Sequence of chain 1.B:
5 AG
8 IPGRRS

A protein and the small-molecule ligand that binds it are described below.
Small molecule (SMILES): O=Cc1cccc(-n2ccnc2)c1

Binding-site contacts:
Ligand atom C10 contacts residue ILE8 of chain 1.B at 4.2 Å (hydrophobic).
Ligand atom N05 contacts residue GLY10 of chain 1.B at 4.2 Å.
Ligand atom C01 contacts residue LYS127 of chain 1.A at 1.4 Å.
Ligand atom C11 contacts residue PRO172 of chain 1.A at 3.5 Å (hydrophobic).
Ligand atom C02 contacts residue LYS127 of chain 1.A at 2.7 Å.
Ligand atom N08 contacts residue GLY10 of chain 1.B at 3.5 Å.
Ligand atom C01 contacts residue ILE8 of chain 1.B at 4.2 Å (hydrophobic).
Ligand atom C11 contacts residue ILE224 of chain 1.A at 3.5 Å (hydrophobic).
Ligand atom C07 contacts residue GLY10 of chain 1.B at 4.0 Å.
Ligand atom C04 contacts residue ILE8 of chain 1.B at 3.9 Å (hydrophobic).
Ligand atom C10 contacts residue ILE224 of chain 1.A at 4.2 Å (hydrophobic).
Ligand atom C12 contacts residue GLY176 of chain 1.A at 3.9 Å.
Ligand atom C09 contacts residue GLY10 of chain 1.B at 3.7 Å.
Ligand atom C12 contacts residue ILE8 of chain 1.B at 4.0 Å (hydrophobic).
Ligand atom C01 contacts residue GLY176 of chain 1.A at 4.4 Å.
Ligand atom C07 contacts residue VAL51 of chain 1.A at 4.3 Å (hydrophobic).
Ligand atom C03 contacts residue LYS127 of chain 1.A at 3.8 Å.
Ligand atom C06 contacts residue GLY10 of chain 1.B at 4.4 Å.
Ligand atom C12 contacts residue PRO172 of chain 1.A at 3.4 Å (hydrophobic).
Ligand atom C11 contacts residue ILE8 of chain 1.B at 4.0 Å (hydrophobic).
Ligand atom N05 contacts residue ILE8 of chain 1.B at 4.3 Å.
Ligand atom C03 contacts residue ILE8 of chain 1.B at 3.5 Å (hydrophobic).
Ligand atom C09 contacts residue ILE8 of chain 1.B at 4.2 Å (hydrophobic).
Ligand atom C07 contacts residue ARG12 of chain 1.B at 3.5 Å.
Ligand atom C12 contacts residue ILE224 of chain 1.A at 4.3 Å (hydrophobic).
Ligand atom C07 contacts residue SER13 of chain 1.B at 4.3 Å.
Ligand atom C12 contacts residue ILE173 of chain 1.A at 4.2 Å (hydrophobic).
Ligand atom N08 contacts residue ARG12 of chain 1.B at 3.3 Å (salt-bridge).
Ligand atom C12 contacts residue LYS127 of chain 1.A at 3.4 Å.
Ligand atom C02 contacts residue ILE8 of chain 1.B at 3.9 Å (hydrophobic).

Sequence of chain 1.A:
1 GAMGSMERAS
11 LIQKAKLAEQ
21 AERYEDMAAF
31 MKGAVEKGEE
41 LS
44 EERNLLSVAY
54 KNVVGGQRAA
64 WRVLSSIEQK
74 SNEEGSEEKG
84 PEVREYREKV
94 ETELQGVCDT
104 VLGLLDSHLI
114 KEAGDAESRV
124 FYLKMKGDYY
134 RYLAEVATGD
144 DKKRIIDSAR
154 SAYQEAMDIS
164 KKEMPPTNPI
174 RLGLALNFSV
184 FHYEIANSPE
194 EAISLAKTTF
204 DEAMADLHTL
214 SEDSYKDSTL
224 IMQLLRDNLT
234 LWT